Sequence of chain 2.A:
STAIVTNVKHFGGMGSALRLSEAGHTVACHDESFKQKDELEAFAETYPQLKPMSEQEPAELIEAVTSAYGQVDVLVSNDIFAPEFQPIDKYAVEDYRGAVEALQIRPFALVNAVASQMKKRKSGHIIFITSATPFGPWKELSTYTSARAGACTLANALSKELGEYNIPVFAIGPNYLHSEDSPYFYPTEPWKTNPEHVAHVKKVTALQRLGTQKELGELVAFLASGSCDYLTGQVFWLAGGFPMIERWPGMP

Sequence of chain 1.A:
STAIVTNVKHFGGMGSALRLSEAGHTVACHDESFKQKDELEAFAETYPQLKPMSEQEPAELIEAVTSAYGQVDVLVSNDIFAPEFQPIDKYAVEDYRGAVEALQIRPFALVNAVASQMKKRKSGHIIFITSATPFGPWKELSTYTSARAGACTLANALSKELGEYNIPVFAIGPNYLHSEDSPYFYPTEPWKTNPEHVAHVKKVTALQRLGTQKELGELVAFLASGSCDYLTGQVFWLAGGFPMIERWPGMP

Binding-site contacts:
Ligand atom C13 contacts residue PHE186 of chain 2.A at 3.7 Å (hydrophobic).
Ligand atom C3 contacts residue TRP139 of chain 2.A at 3.4 Å (hydrophobic).
Ligand atom C12 contacts residue SER132 of chain 2.A at 4.1 Å.
Ligand atom C1 contacts residue TRP249 of chain 1.A at 3.9 Å (hydrophobic).
Ligand atom C13 contacts residue PHE12 of chain 2.A at 3.9 Å (hydrophobic).
Ligand atom O14 contacts residue PRO175 of chain 2.A at 3.9 Å.
Ligand atom C4 contacts residue PHE186 of chain 2.A at 4.0 Å (hydrophobic).
Ligand atom C3 contacts residue ASN176 of chain 2.A at 4.3 Å.
Ligand atom O14 contacts residue SER132 of chain 2.A at 2.7 Å (h-bond).
Ligand atom C2 contacts residue LEU142 of chain 2.A at 4.2 Å (hydrophobic).
Ligand atom C1 contacts residue TRP139 of chain 2.A at 4.5 Å (hydrophobic).
Ligand atom C12 contacts residue ASN176 of chain 2.A at 3.9 Å.
Ligand atom O14 contacts residue TYR145 of chain 2.A at 2.9 Å (h-bond).
Ligand atom C2 contacts residue TYR187 of chain 2.A at 4.3 Å (hydrophobic).
Ligand atom C12 contacts residue TYR145 of chain 2.A at 3.7 Å (hydrophobic).
Ligand atom C3 contacts residue TYR187 of chain 2.A at 3.7 Å (hydrophobic).
Ligand atom C12 contacts residue TYR187 of chain 2.A at 4.1 Å (hydrophobic).
Ligand atom C2 contacts residue TRP139 of chain 2.A at 3.3 Å (hydrophobic).
Ligand atom C12 contacts residue PHE186 of chain 2.A at 4.2 Å (hydrophobic).
Ligand atom C3 contacts residue TRP249 of chain 1.A at 3.8 Å (hydrophobic).
Ligand atom C13 contacts residue PRO175 of chain 2.A at 3.8 Å (hydrophobic).
Ligand atom C13 contacts residue SER132 of chain 2.A at 3.7 Å.
Ligand atom C6 contacts residue TYR145 of chain 2.A at 3.6 Å (hydrophobic).
Ligand atom C1 contacts residue LEU142 of chain 2.A at 4.0 Å (hydrophobic).
Ligand atom C6 contacts residue PRO84 of chain 2.A at 4.3 Å (hydrophobic).
Ligand atom C4 contacts residue TYR145 of chain 2.A at 3.7 Å (hydrophobic).
Ligand atom C4 contacts residue TYR187 of chain 2.A at 4.3 Å (hydrophobic).
Ligand atom C12 contacts residue PRO175 of chain 2.A at 4.2 Å (hydrophobic).
Ligand atom C13 contacts residue TYR145 of chain 2.A at 3.1 Å (hydrophobic).
Ligand atom O14 contacts residue THR134 of chain 2.A at 3.9 Å.
Ligand atom C5 contacts residue PHE186 of chain 2.A at 3.3 Å (hydrophobic).
Ligand atom C1 contacts residue PHE186 of chain 2.A at 4.4 Å (hydrophobic).
Ligand atom C5 contacts residue TYR145 of chain 2.A at 3.0 Å (hydrophobic).
Ligand atom C3 contacts residue THR134 of chain 2.A at 4.4 Å.
Ligand atom C2 contacts residue TRP249 of chain 1.A at 3.4 Å (hydrophobic).
Ligand atom C6 contacts residue PHE186 of chain 2.A at 3.4 Å (hydrophobic).

The small molecule below binds the protein below.
Small molecule (SMILES): c1ccc([C@@H]2CO2)cc1